Binding-site contacts:
Ligand atom CAQ contacts residue VAL380 of chain 1.C at 3.4 Å (hydrophobic).
Ligand atom CAE contacts residue PRO379 of chain 1.C at 3.3 Å (hydrophobic).
Ligand atom CAB contacts residue ILE377 of chain 1.C at 3.5 Å (hydrophobic).
Ligand atom CAV contacts residue LYS331 of chain 1.C at 3.7 Å.
Ligand atom CAE contacts residue GLU378 of chain 1.C at 3.6 Å.
Ligand atom CL contacts residue ILE377 of chain 1.C at 3.7 Å.
Ligand atom OAO contacts residue ILE329 of chain 1.C at 3.5 Å.
Ligand atom CAI contacts residue PRO379 of chain 1.C at 3.9 Å (hydrophobic).
Ligand atom CAV contacts residue ASP456 of chain 1.C at 3.5 Å.
Ligand atom CAC contacts residue ILE455 of chain 1.C at 3.7 Å (hydrophobic).
Ligand atom NAK contacts residue PRO379 of chain 1.C at 2.7 Å.
Ligand atom NAR contacts residue VAL380 of chain 1.C at 2.8 Å (h-bond).
Ligand atom OAX contacts residue ILE455 of chain 1.C at 3.8 Å.
Ligand atom NAK contacts residue VAL380 of chain 1.C at 2.3 Å (h-bond).
Ligand atom CAJ contacts residue PRO379 of chain 1.C at 3.0 Å (hydrophobic).
Ligand atom SAP contacts residue PRO379 of chain 1.C at 3.8 Å.
Ligand atom CAC contacts residue ILE377 of chain 1.C at 3.7 Å (hydrophobic).
Ligand atom CAJ contacts residue VAL380 of chain 1.C at 3.2 Å (hydrophobic).
Ligand atom OAO contacts residue LYS331 of chain 1.C at 3.6 Å.
Ligand atom CAG contacts residue ILE329 of chain 1.C at 3.0 Å (hydrophobic).
Ligand atom OAL contacts residue ALA383 of chain 1.C at 3.9 Å.
Ligand atom CAI contacts residue ILE329 of chain 1.C at 3.6 Å (hydrophobic).
Ligand atom NAR contacts residue PRO379 of chain 1.C at 3.4 Å.
Ligand atom CAE contacts residue ILE377 of chain 1.C at 3.9 Å (hydrophobic).
Ligand atom CAS contacts residue ALA383 of chain 1.C at 3.6 Å (hydrophobic).
Ligand atom OAX contacts residue ASP456 of chain 1.C at 3.8 Å.
Ligand atom CAD contacts residue ILE455 of chain 1.C at 3.8 Å (hydrophobic).
Ligand atom OAM contacts residue LYS331 of chain 1.C at 1.9 Å (salt-bridge).
Ligand atom SAP contacts residue ILE329 of chain 1.C at 3.6 Å.
Ligand atom CAS contacts residue VAL380 of chain 1.C at 3.6 Å (hydrophobic).
Ligand atom CAE contacts residue VAL380 of chain 1.C at 3.4 Å (hydrophobic).
Ligand atom OAO contacts residue PRO263 of chain 1.C at 3.7 Å.
Ligand atom CAT contacts residue ALA383 of chain 1.C at 2.9 Å (hydrophobic).
Ligand atom CAE contacts residue TYR365 of chain 1.C at 3.8 Å (hydrophobic).
Ligand atom SAN contacts residue LYS331 of chain 1.C at 3.2 Å (salt-bridge).
Ligand atom CAF contacts residue ILE329 of chain 1.C at 3.8 Å (hydrophobic).
Ligand atom CAQ contacts residue PRO379 of chain 1.C at 3.0 Å (hydrophobic).
Ligand atom CAW contacts residue ASP456 of chain 1.C at 2.9 Å.
Ligand atom OAO contacts residue LEU256 of chain 1.C at 3.4 Å.
Ligand atom CAH contacts residue ILE329 of chain 1.C at 3.6 Å (hydrophobic).

Sequence of chain 1.C:
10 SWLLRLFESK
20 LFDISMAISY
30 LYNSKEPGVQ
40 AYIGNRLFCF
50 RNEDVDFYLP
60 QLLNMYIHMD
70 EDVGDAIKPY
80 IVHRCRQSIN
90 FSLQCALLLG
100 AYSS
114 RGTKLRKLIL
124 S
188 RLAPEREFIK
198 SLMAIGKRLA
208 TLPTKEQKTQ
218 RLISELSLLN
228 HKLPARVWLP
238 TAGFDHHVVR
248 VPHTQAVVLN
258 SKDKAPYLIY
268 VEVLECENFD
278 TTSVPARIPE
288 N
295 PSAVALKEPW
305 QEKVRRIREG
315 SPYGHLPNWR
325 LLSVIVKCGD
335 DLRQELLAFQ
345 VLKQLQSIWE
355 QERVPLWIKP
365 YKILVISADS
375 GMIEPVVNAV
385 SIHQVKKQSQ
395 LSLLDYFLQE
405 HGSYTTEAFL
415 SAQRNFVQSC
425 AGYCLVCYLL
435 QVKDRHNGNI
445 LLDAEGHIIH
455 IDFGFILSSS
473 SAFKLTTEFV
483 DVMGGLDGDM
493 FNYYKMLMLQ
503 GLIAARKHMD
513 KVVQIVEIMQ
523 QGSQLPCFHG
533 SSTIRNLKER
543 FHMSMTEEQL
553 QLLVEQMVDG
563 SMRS

A small-molecule ligand and the protein it binds are described below.
Small molecule (SMILES): CC(=O)N=c1[nH]c(C)c(-c2ccc(Cl)c(S(=O)(=O)NCCO)c2)s1